The small molecule below binds the protein below.
Small molecule (SMILES): CC(C)[C@H](N)C(=O)N1CCC[C@H]1C(=O)N[C@H](C(=O)N[C@H](C(=O)N[C@H](C=O)[C@@H](C)O)[C@@H](C)O)C(C)C

Binding-site contacts:
Ligand atom CG contacts residue GLU184 of chain 1.C at 3.5 Å.
Ligand atom CG contacts residue VAL180 of chain 1.C at 3.1 Å (hydrophobic).
Ligand atom CB contacts residue VAL180 of chain 1.C at 3.9 Å (hydrophobic).
Ligand atom CA contacts residue GLU184 of chain 1.C at 3.1 Å.
Ligand atom O contacts residue NAG1 of chain 1.L at 3.5 Å (h-bond).
Ligand atom C contacts residue NAG1 of chain 1.L at 4.0 Å.
Ligand atom CA contacts residue NAG1 of chain 1.L at 3.8 Å.
Ligand atom O contacts residue NAG1 of chain 1.L at 3.5 Å.
Ligand atom CG2 contacts residue NAG1 of chain 1.L at 2.7 Å.
Ligand atom O contacts residue LYS124 of chain 1.C at 3.4 Å (salt-bridge).
Ligand atom C contacts residue NAG1 of chain 1.L at 4.2 Å.
Ligand atom N contacts residue ASN177 of chain 1.C at 4.0 Å.
Ligand atom CB contacts residue NAG1 of chain 1.L at 2.4 Å.
Ligand atom C contacts residue GLU184 of chain 1.C at 3.8 Å.
Ligand atom O contacts residue VAL180 of chain 1.C at 3.8 Å.
Ligand atom O contacts residue ASN177 of chain 1.C at 3.5 Å (h-bond).
Ligand atom C contacts residue LEU176 of chain 1.C at 4.0 Å (hydrophobic).
Ligand atom N contacts residue GLU184 of chain 1.C at 3.4 Å (salt-bridge).
Ligand atom N contacts residue GLU184 of chain 1.C at 4.1 Å.
Ligand atom CB contacts residue GLU184 of chain 1.C at 3.8 Å.
Ligand atom N contacts residue NAG1 of chain 1.L at 4.0 Å.
Ligand atom CG contacts residue NAG1 of chain 1.L at 3.5 Å.
Ligand atom N contacts residue LEU176 of chain 1.C at 4.2 Å.
Ligand atom CA contacts residue LEU176 of chain 1.C at 3.8 Å (hydrophobic).
Ligand atom N contacts residue NAG1 of chain 1.L at 4.1 Å.
Ligand atom O contacts residue ASN228 of chain 1.C at 3.9 Å.
Ligand atom CG2 contacts residue ARG60 of chain 1.C at 3.3 Å.
Ligand atom CD contacts residue GLU184 of chain 1.C at 2.3 Å.
Ligand atom CD contacts residue VAL180 of chain 1.C at 4.1 Å (hydrophobic).
Ligand atom CG2 contacts residue ARG131 of chain 1.C at 3.9 Å.
Ligand atom CD contacts residue NAG1 of chain 1.L at 3.2 Å.
Ligand atom CG2 contacts residue GLU184 of chain 1.C at 4.1 Å.
Ligand atom CG2 contacts residue ASN228 of chain 1.C at 3.7 Å.
Ligand atom CB contacts residue ASN228 of chain 1.C at 3.8 Å.
Ligand atom CG1 contacts residue NAG1 of chain 1.L at 3.1 Å.
Ligand atom CG1 contacts residue LEU224 of chain 1.C at 4.0 Å (hydrophobic).
Ligand atom O contacts residue LEU176 of chain 1.C at 3.7 Å.
Ligand atom N contacts residue ASN228 of chain 1.C at 3.7 Å.
Ligand atom CG1 contacts residue GLU184 of chain 1.C at 3.7 Å.
Ligand atom OG1 contacts residue NAG1 of chain 1.L at 1.4 Å.

Sequence of chain 1.C:
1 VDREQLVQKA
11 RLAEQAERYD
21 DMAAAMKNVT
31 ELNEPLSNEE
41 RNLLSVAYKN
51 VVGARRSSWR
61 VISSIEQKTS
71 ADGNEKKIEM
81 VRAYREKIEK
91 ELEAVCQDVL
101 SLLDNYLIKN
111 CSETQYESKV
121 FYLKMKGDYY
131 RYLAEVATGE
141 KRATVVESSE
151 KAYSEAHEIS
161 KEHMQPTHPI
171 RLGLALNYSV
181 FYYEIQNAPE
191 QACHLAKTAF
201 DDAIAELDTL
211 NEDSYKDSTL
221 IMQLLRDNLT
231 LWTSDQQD